A small-molecule ligand and the protein it binds are described below.
Small molecule (SMILES): CC(=O)N[C@@H]1[C@@H](O)[C@H](O)[C@@H](CO)O[C@H]1O

Sequence of chain 2.A:
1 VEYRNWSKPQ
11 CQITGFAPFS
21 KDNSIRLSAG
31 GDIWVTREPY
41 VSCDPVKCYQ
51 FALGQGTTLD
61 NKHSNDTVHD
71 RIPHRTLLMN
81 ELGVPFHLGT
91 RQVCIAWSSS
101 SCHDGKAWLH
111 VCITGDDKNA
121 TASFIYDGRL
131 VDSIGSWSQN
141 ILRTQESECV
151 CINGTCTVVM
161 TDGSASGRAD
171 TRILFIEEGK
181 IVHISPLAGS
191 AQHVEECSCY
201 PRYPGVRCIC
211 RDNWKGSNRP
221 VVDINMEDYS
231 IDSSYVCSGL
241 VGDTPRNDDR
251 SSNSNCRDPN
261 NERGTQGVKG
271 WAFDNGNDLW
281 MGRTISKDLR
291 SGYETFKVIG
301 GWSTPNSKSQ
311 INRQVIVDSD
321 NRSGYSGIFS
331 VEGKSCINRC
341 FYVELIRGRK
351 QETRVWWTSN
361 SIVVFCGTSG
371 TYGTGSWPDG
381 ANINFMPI

Binding-site contacts:
Ligand atom C8 contacts residue ILE152 of chain 2.A at 4.3 Å (hydrophobic).
Ligand atom N2 contacts residue GLU227 of chain 2.A at 4.1 Å.
Ligand atom C5 contacts residue NAG1 of chain 2.F at 4.3 Å.
Ligand atom O6 contacts residue NAG1 of chain 2.F at 2.9 Å (h-bond).
Ligand atom O3 contacts residue NAG1 of chain 2.F at 3.8 Å.
Ligand atom C7 contacts residue PRO204 of chain 2.A at 4.3 Å (hydrophobic).
Ligand atom C8 contacts residue GLU227 of chain 2.A at 3.9 Å.
Ligand atom O3 contacts residue TYR203 of chain 2.A at 4.2 Å.
Ligand atom C5 contacts residue ASN153 of chain 2.A at 3.6 Å.
Ligand atom C7 contacts residue ASN153 of chain 2.A at 3.7 Å.
Ligand atom C4 contacts residue TYR203 of chain 2.A at 4.1 Å (hydrophobic).
Ligand atom C2 contacts residue ASN153 of chain 2.A at 4.0 Å.
Ligand atom C6 contacts residue NAG1 of chain 2.B at 3.6 Å.
Ligand atom O5 contacts residue ASN153 of chain 2.A at 2.8 Å (h-bond).
Ligand atom C1 contacts residue TYR203 of chain 2.A at 3.6 Å (hydrophobic).
Ligand atom C7 contacts residue TYR203 of chain 2.A at 4.2 Å (hydrophobic).
Ligand atom C7 contacts residue ILE152 of chain 2.A at 4.2 Å (hydrophobic).
Ligand atom O4 contacts residue NAG1 of chain 2.F at 2.7 Å (h-bond).
Ligand atom C5 contacts residue NAG1 of chain 2.B at 3.4 Å.
Ligand atom O4 contacts residue TYR203 of chain 2.A at 4.2 Å.
Ligand atom N2 contacts residue TYR203 of chain 2.A at 3.7 Å.
Ligand atom C3 contacts residue TYR203 of chain 2.A at 3.3 Å (hydrophobic).
Ligand atom C3 contacts residue NAG1 of chain 2.F at 4.2 Å.
Ligand atom C2 contacts residue TYR203 of chain 2.A at 3.8 Å (hydrophobic).
Ligand atom C5 contacts residue TYR203 of chain 2.A at 4.1 Å (hydrophobic).
Ligand atom O5 contacts residue TYR203 of chain 2.A at 4.4 Å.
Ligand atom C8 contacts residue TYR203 of chain 2.A at 4.3 Å (hydrophobic).
Ligand atom C7 contacts residue GLU227 of chain 2.A at 4.2 Å.
Ligand atom C8 contacts residue MET226 of chain 2.A at 3.8 Å (hydrophobic).
Ligand atom O7 contacts residue ASN153 of chain 2.A at 2.8 Å (h-bond).
Ligand atom C4 contacts residue NAG1 of chain 2.F at 3.3 Å.
Ligand atom C6 contacts residue ASN153 of chain 2.A at 3.7 Å.
Ligand atom C1 contacts residue ASN153 of chain 2.A at 2.6 Å.
Ligand atom O5 contacts residue NAG1 of chain 2.B at 4.1 Å.
Ligand atom C6 contacts residue NAG1 of chain 2.F at 4.0 Å.
Ligand atom O3 contacts residue GLU227 of chain 2.A at 3.8 Å.
Ligand atom C8 contacts residue PRO204 of chain 2.A at 3.1 Å (hydrophobic).
Ligand atom N2 contacts residue ASN153 of chain 2.A at 4.2 Å.
Ligand atom O7 contacts residue ILE152 of chain 2.A at 3.6 Å.
Ligand atom O4 contacts residue NAG1 of chain 2.B at 4.4 Å.